Sequence of chain 1.B:
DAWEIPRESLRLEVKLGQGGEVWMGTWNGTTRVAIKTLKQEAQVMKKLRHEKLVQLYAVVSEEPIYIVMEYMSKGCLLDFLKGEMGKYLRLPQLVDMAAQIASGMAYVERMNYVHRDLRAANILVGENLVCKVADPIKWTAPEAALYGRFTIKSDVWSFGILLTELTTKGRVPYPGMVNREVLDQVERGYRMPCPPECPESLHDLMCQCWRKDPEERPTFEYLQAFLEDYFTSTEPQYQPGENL

A small-molecule ligand and the protein it binds are described below.
Small molecule (SMILES): C=CC(=O)Nc1cccc(-c2c(-c3ccc(N4CCN(C)CC4)cc3)[nH]c3ncn(CC)c(=O)c23)c1

Binding-site contacts:
Ligand atom N3 contacts residue GLU92 of chain 1.B at 3.7 Å.
Ligand atom CAR contacts residue LEU26 of chain 1.B at 3.6 Å (hydrophobic).
Ligand atom C2 contacts residue LEU146 of chain 1.B at 3.5 Å (hydrophobic).
Ligand atom C2 contacts residue ALA46 of chain 1.B at 3.2 Å (hydrophobic).
Ligand atom CAH contacts residue LEU26 of chain 1.B at 3.5 Å (hydrophobic).
Ligand atom NAG contacts residue MET94 of chain 1.B at 2.8 Å (h-bond).
Ligand atom CAS contacts residue LEU26 of chain 1.B at 3.7 Å (hydrophobic).
Ligand atom CBE contacts residue CYS98 of chain 1.B at 3.5 Å (hydrophobic).
Ligand atom N1 contacts residue LEU146 of chain 1.B at 3.3 Å.
Ligand atom CBH contacts residue CYS98 of chain 1.B at 1.8 Å (hydrophobic).
Ligand atom CAP contacts residue VAL34 of chain 1.B at 3.9 Å (hydrophobic).
Ligand atom N3 contacts residue ALA46 of chain 1.B at 3.5 Å.
Ligand atom CBH contacts residue ALA143 of chain 1.B at 3.5 Å (hydrophobic).
Ligand atom CBG contacts residue CYS98 of chain 1.B at 2.4 Å (hydrophobic).
Ligand atom CAW contacts residue TYR93 of chain 1.B at 3.8 Å (hydrophobic).
Ligand atom CAR contacts residue MET94 of chain 1.B at 3.8 Å (hydrophobic).
Ligand atom C6 contacts residue LEU146 of chain 1.B at 3.4 Å (hydrophobic).
Ligand atom N3 contacts residue LEU146 of chain 1.B at 3.9 Å.
Ligand atom CBC contacts residue SER95 of chain 1.B at 3.8 Å.
Ligand atom CAV contacts residue SER95 of chain 1.B at 3.4 Å.
Ligand atom C4 contacts residue MET94 of chain 1.B at 3.6 Å (hydrophobic).
Ligand atom C2 contacts residue GLU92 of chain 1.B at 3.2 Å.
Ligand atom CAV contacts residue TYR93 of chain 1.B at 3.8 Å (hydrophobic).
Ligand atom CAW contacts residue MET94 of chain 1.B at 3.0 Å (hydrophobic).
Ligand atom NAG contacts residue TYR93 of chain 1.B at 3.5 Å.
Ligand atom CBG contacts residue ASP101 of chain 1.B at 3.2 Å.
Ligand atom CAV contacts residue GLY97 of chain 1.B at 3.2 Å.
Ligand atom CAL contacts residue LEU146 of chain 1.B at 3.9 Å (hydrophobic).
Ligand atom CAW contacts residue GLY97 of chain 1.B at 3.3 Å.
Ligand atom CAH contacts residue MET94 of chain 1.B at 3.7 Å (hydrophobic).
Ligand atom O6 contacts residue LEU146 of chain 1.B at 3.9 Å.
Ligand atom CAU contacts residue GLY97 of chain 1.B at 3.8 Å.
Ligand atom CAI contacts residue LEU26 of chain 1.B at 3.8 Å (hydrophobic).
Ligand atom CBJ contacts residue MET91 of chain 1.B at 3.3 Å (hydrophobic).
Ligand atom C5 contacts residue LEU146 of chain 1.B at 3.8 Å (hydrophobic).
Ligand atom N3 contacts residue MET94 of chain 1.B at 3.1 Å (h-bond).
Ligand atom CAR contacts residue GLY97 of chain 1.B at 3.7 Å.
Ligand atom N3 contacts residue TYR93 of chain 1.B at 3.8 Å.
Ligand atom CBI contacts residue LEU146 of chain 1.B at 3.8 Å (hydrophobic).
Ligand atom N1 contacts residue ALA46 of chain 1.B at 3.7 Å.